Binding-site contacts:
Ligand atom O17 contacts residue PHE470 of chain 1.A at 3.5 Å.
Ligand atom C9 contacts residue PHE470 of chain 1.A at 3.7 Å (hydrophobic).
Ligand atom C6 contacts residue PHE470 of chain 1.A at 3.6 Å (hydrophobic).
Ligand atom C10 contacts residue HIS561 of chain 1.A at 3.3 Å.
Ligand atom C10 contacts residue GLU475 of chain 1.A at 3.9 Å.
Ligand atom C1 contacts residue SER468 of chain 1.A at 3.5 Å.
Ligand atom C7 contacts residue PHE470 of chain 1.A at 3.6 Å (hydrophobic).
Ligand atom C10 contacts residue ASN483 of chain 1.A at 3.7 Å.
Ligand atom N11 contacts residue NI1 of chain 1.E at 2.0 Å (h-bond).
Ligand atom N3 contacts residue TYR462 of chain 1.A at 3.6 Å.
Ligand atom C13 contacts residue PHE470 of chain 1.A at 3.7 Å (hydrophobic).
Ligand atom O18 contacts residue PHE470 of chain 1.A at 3.6 Å.
Ligand atom N11 contacts residue GLU475 of chain 1.A at 3.2 Å (salt-bridge).
Ligand atom C6 contacts residue TYR462 of chain 1.A at 3.5 Å (hydrophobic).
Ligand atom C13 contacts residue HIS473 of chain 1.A at 3.9 Å.
Ligand atom C2 contacts residue ASN565 of chain 1.A at 3.9 Å.
Ligand atom C12 contacts residue HIS473 of chain 1.A at 3.0 Å.
Ligand atom N14 contacts residue TYR462 of chain 1.A at 3.5 Å.
Ligand atom C9 contacts residue ASN483 of chain 1.A at 3.2 Å.
Ligand atom C4 contacts residue PHE470 of chain 1.A at 3.8 Å (hydrophobic).
Ligand atom C16 contacts residue PHE470 of chain 1.A at 3.3 Å (hydrophobic).
Ligand atom C2 contacts residue TYR462 of chain 1.A at 3.8 Å (hydrophobic).
Ligand atom N11 contacts residue HIS473 of chain 1.A at 2.6 Å (h-bond).
Ligand atom O17 contacts residue TYR462 of chain 1.A at 3.4 Å.
Ligand atom O18 contacts residue ASN483 of chain 1.A at 3.9 Å.
Ligand atom C10 contacts residue NI1 of chain 1.E at 2.6 Å.
Ligand atom C2 contacts residue VAL463 of chain 1.A at 3.8 Å (hydrophobic).
Ligand atom O5 contacts residue TYR462 of chain 1.A at 3.6 Å.
Ligand atom C12 contacts residue NI1 of chain 1.E at 3.2 Å.
Ligand atom C9 contacts residue TRP493 of chain 1.A at 3.7 Å (hydrophobic).
Ligand atom O5 contacts residue LYS491 of chain 1.A at 3.1 Å (salt-bridge).
Ligand atom C4 contacts residue TYR462 of chain 1.A at 3.5 Å (hydrophobic).
Ligand atom C8 contacts residue PHE470 of chain 1.A at 3.6 Å (hydrophobic).
Ligand atom O18 contacts residue LYS491 of chain 1.A at 3.7 Å.
Ligand atom C10 contacts residue HIS473 of chain 1.A at 3.6 Å.
Ligand atom C1 contacts residue ASN565 of chain 1.A at 3.3 Å.
Ligand atom N14 contacts residue PHE470 of chain 1.A at 3.6 Å.
Ligand atom N11 contacts residue HIS561 of chain 1.A at 3.3 Å (h-bond).
Ligand atom C16 contacts residue TYR462 of chain 1.A at 3.4 Å (hydrophobic).
Ligand atom O5 contacts residue ASN565 of chain 1.A at 3.9 Å.

Sequence of chain 1.A:
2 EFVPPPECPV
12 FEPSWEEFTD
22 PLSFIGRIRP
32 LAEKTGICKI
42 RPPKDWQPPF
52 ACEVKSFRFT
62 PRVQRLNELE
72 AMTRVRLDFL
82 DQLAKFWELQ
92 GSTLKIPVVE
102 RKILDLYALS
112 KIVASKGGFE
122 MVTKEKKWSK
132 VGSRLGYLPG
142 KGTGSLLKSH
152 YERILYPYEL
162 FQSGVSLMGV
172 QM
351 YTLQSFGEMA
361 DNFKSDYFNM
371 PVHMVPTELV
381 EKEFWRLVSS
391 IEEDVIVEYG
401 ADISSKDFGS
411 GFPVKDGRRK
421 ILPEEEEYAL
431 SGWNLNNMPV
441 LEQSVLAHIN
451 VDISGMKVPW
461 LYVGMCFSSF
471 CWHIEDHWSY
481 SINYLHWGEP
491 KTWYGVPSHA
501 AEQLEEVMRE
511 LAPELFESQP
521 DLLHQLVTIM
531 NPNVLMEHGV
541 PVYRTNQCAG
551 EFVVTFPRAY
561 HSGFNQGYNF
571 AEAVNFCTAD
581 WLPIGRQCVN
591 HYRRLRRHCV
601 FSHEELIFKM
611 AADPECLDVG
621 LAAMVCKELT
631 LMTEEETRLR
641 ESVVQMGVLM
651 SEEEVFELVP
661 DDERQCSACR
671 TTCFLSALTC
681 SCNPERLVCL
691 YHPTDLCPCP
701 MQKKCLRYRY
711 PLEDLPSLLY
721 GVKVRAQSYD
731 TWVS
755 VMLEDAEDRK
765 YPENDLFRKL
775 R

The protein below binds the small molecule below.
Small molecule (SMILES): CCNC(=O)c1c(O)c2ccncc2[nH]c1=O